Sequence of chain 1.B:
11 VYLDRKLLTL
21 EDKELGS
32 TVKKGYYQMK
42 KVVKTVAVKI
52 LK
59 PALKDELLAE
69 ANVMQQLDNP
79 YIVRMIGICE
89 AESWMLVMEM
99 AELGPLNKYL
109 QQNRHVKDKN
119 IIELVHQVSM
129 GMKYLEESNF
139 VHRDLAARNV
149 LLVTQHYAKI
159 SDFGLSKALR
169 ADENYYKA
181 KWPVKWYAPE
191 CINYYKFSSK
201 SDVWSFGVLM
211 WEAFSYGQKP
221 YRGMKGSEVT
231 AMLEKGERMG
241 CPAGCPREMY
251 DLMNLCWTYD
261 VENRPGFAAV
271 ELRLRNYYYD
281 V

Binding-site contacts:
Ligand atom C7 contacts residue ALA48 of chain 1.B at 3.7 Å (hydrophobic).
Ligand atom C9 contacts residue ALA99 of chain 1.B at 3.7 Å (hydrophobic).
Ligand atom N4 contacts residue LEU149 of chain 1.B at 3.5 Å.
Ligand atom N11 contacts residue GLY102 of chain 1.B at 3.6 Å.
Ligand atom N5 contacts residue ALA99 of chain 1.B at 2.7 Å (h-bond).
Ligand atom C17 contacts residue PRO103 of chain 1.B at 3.7 Å (hydrophobic).
Ligand atom C13 contacts residue PRO103 of chain 1.B at 3.9 Å (hydrophobic).
Ligand atom C1 contacts residue LEU149 of chain 1.B at 3.6 Å (hydrophobic).
Ligand atom C7 contacts residue LEU149 of chain 1.B at 3.5 Å (hydrophobic).
Ligand atom C2 contacts residue ALA48 of chain 1.B at 3.7 Å (hydrophobic).
Ligand atom N11 contacts residue LEU25 of chain 1.B at 3.9 Å.
Ligand atom C10 contacts residue GLY102 of chain 1.B at 3.8 Å.
Ligand atom C16 contacts residue PRO103 of chain 1.B at 3.7 Å (hydrophobic).
Ligand atom C12 contacts residue GLU100 of chain 1.B at 3.7 Å.
Ligand atom C1 contacts residue ALA48 of chain 1.B at 3.7 Å (hydrophobic).
Ligand atom C13 contacts residue GLY102 of chain 1.B at 3.8 Å.
Ligand atom N4 contacts residue ALA99 of chain 1.B at 3.1 Å (h-bond).
Ligand atom N4 contacts residue MET98 of chain 1.B at 3.8 Å.
Ligand atom N4 contacts residue ALA48 of chain 1.B at 3.8 Å.
Ligand atom O21 contacts residue LYS106 of chain 1.B at 2.8 Å (salt-bridge).
Ligand atom C2 contacts residue MET96 of chain 1.B at 3.8 Å (hydrophobic).
Ligand atom C15 contacts residue PRO103 of chain 1.B at 3.7 Å (hydrophobic).
Ligand atom C12 contacts residue ALA99 of chain 1.B at 3.5 Å (hydrophobic).
Ligand atom C19 contacts residue GLU100 of chain 1.B at 3.0 Å.
Ligand atom C8 contacts residue VAL33 of chain 1.B at 3.9 Å (hydrophobic).
Ligand atom C1 contacts residue GLU97 of chain 1.B at 3.5 Å.
Ligand atom C14 contacts residue PRO103 of chain 1.B at 3.8 Å (hydrophobic).
Ligand atom C18 contacts residue PRO103 of chain 1.B at 3.8 Å (hydrophobic).
Ligand atom C26 contacts residue SER27 of chain 1.B at 3.5 Å.
Ligand atom C6 contacts residue ALA99 of chain 1.B at 3.6 Å (hydrophobic).
Ligand atom C3 contacts residue ALA48 of chain 1.B at 3.7 Å (hydrophobic).
Ligand atom C2 contacts residue LEU149 of chain 1.B at 3.7 Å (hydrophobic).
Ligand atom C6 contacts residue ALA48 of chain 1.B at 3.8 Å (hydrophobic).
Ligand atom N4 contacts residue GLU97 of chain 1.B at 3.8 Å.
Ligand atom C12 contacts residue GLY102 of chain 1.B at 3.6 Å.
Ligand atom C6 contacts residue LEU149 of chain 1.B at 3.4 Å (hydrophobic).
Ligand atom C16 contacts residue LEU25 of chain 1.B at 3.8 Å (hydrophobic).
Ligand atom C26 contacts residue GLY26 of chain 1.B at 3.5 Å.
Ligand atom C3 contacts residue LEU149 of chain 1.B at 3.7 Å (hydrophobic).
Ligand atom N11 contacts residue GLU100 of chain 1.B at 3.7 Å.

A protein and the small-molecule ligand that binds it are described below.
Small molecule (SMILES): Cn1cc(-c2cc3cccnc3[nH]2)c2cc(C(=O)NC(C)(C)CO)ccc21